Binding-site contacts:
Ligand atom C9 contacts residue MES1 of chain 1.F at 3.5 Å.
Ligand atom N14 contacts residue TRP6 of chain 1.A at 3.4 Å.
Ligand atom N13 contacts residue ILE94 of chain 1.A at 2.9 Å (h-bond).
Ligand atom C10 contacts residue MES1 of chain 1.F at 3.8 Å.
Ligand atom C5 contacts residue ASP27 of chain 1.A at 3.6 Å.
Ligand atom C3 contacts residue NDP1 of chain 1.D at 3.4 Å.
Ligand atom N1 contacts residue ALA7 of chain 1.A at 3.8 Å.
Ligand atom CL1 contacts residue THR46 of chain 1.A at 3.5 Å.
Ligand atom N13 contacts residue ILE5 of chain 1.A at 2.9 Å (h-bond).
Ligand atom C4 contacts residue NDP1 of chain 1.D at 3.6 Å.
Ligand atom C15 contacts residue MES1 of chain 1.F at 3.8 Å.
Ligand atom N13 contacts residue TYR100 of chain 1.A at 3.7 Å.
Ligand atom N13 contacts residue PHE31 of chain 1.A at 3.6 Å.
Ligand atom N14 contacts residue THR113 of chain 1.A at 3.6 Å.
Ligand atom N6 contacts residue ALA7 of chain 1.A at 3.9 Å.
Ligand atom N6 contacts residue ASP27 of chain 1.A at 2.8 Å (salt-bridge).
Ligand atom C2 contacts residue ALA7 of chain 1.A at 3.6 Å (hydrophobic).
Ligand atom C16 contacts residue MES1 of chain 1.F at 3.7 Å.
Ligand atom C8 contacts residue PHE31 of chain 1.A at 3.6 Å (hydrophobic).
Ligand atom N13 contacts residue NDP1 of chain 1.D at 3.7 Å.
Ligand atom C16 contacts residue ASP27 of chain 1.A at 3.4 Å.
Ligand atom C8 contacts residue MES1 of chain 1.F at 3.8 Å.
Ligand atom N1 contacts residue TRP6 of chain 1.A at 3.3 Å.
Ligand atom N14 contacts residue ALA7 of chain 1.A at 3.5 Å (h-bond).
Ligand atom C3 contacts residue ILE5 of chain 1.A at 3.7 Å (hydrophobic).
Ligand atom N14 contacts residue ASP27 of chain 1.A at 2.8 Å (salt-bridge).
Ligand atom C4 contacts residue PHE31 of chain 1.A at 3.9 Å (hydrophobic).
Ligand atom CL1 contacts residue LEU50 of chain 1.A at 3.5 Å.
Ligand atom C15 contacts residue ASP27 of chain 1.A at 3.5 Å.
Ligand atom C12 contacts residue NDP1 of chain 1.D at 3.3 Å.
Ligand atom C2 contacts residue TRP6 of chain 1.A at 3.7 Å (hydrophobic).
Ligand atom CL1 contacts residue SER49 of chain 1.A at 3.8 Å.
Ligand atom C3 contacts residue PHE31 of chain 1.A at 3.5 Å (hydrophobic).
Ligand atom N1 contacts residue ILE5 of chain 1.A at 3.5 Å (h-bond).
Ligand atom N1 contacts residue PHE31 of chain 1.A at 3.7 Å.
Ligand atom C11 contacts residue NDP1 of chain 1.D at 3.6 Å.
Ligand atom N1 contacts residue NDP1 of chain 1.D at 3.6 Å (h-bond).
Ligand atom C2 contacts residue ASP27 of chain 1.A at 3.6 Å.
Ligand atom C16 contacts residue GLN28 of chain 1.A at 3.7 Å.
Ligand atom C12 contacts residue ILE20 of chain 1.A at 3.8 Å (hydrophobic).

Sequence of chain 1.A:
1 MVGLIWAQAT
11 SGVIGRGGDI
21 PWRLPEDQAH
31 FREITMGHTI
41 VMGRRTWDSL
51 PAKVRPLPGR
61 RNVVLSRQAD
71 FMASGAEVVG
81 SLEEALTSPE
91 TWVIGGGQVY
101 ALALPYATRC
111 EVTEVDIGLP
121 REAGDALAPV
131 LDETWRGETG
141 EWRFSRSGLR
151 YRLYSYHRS

A protein and the small-molecule ligand that binds it are described below.
Small molecule (SMILES): CCc1nc(N)nc(N)c1-c1ccc(Cl)cc1